Sequence of chain 1.H:
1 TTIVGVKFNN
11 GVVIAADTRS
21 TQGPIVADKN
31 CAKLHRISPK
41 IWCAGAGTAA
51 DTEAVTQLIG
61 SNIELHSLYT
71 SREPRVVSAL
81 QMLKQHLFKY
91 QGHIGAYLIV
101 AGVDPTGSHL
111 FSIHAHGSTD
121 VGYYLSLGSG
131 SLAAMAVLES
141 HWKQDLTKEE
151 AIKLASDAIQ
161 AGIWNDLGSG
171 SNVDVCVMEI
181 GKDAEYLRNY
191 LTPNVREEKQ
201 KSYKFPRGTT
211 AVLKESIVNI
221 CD

Binding-site contacts:
Ligand atom C43 contacts residue THR1 of chain 1.N at 2.7 Å.
Ligand atom C43 contacts residue GLY47 of chain 1.N at 3.2 Å.
Ligand atom C31 contacts residue GLY47 of chain 1.N at 3.4 Å.
Ligand atom C58 contacts residue SER168 of chain 1.N at 3.2 Å.
Ligand atom O21 contacts residue THR21 of chain 1.N at 3.6 Å.
Ligand atom C18 contacts residue SER48 of chain 1.N at 3.8 Å.
Ligand atom C45 contacts residue ARG45 of chain 1.N at 3.5 Å.
Ligand atom O40 contacts residue THR21 of chain 1.N at 3.3 Å (h-bond).
Ligand atom C23 contacts residue THR21 of chain 1.N at 3.4 Å.
Ligand atom N41 contacts residue THR1 of chain 1.N at 3.6 Å.
Ligand atom C38 contacts residue GLY47 of chain 1.N at 3.6 Å.
Ligand atom C38 contacts residue SER48 of chain 1.N at 3.8 Å.
Ligand atom O21 contacts residue THR22 of chain 1.N at 3.6 Å.
Ligand atom C26 contacts residue HIS114 of chain 1.H at 3.6 Å.
Ligand atom C44 contacts residue THR1 of chain 1.N at 3.6 Å.
Ligand atom C47 contacts residue THR1 of chain 1.N at 1.4 Å.
Ligand atom C24 contacts residue THR20 of chain 1.N at 3.7 Å.
Ligand atom C28 contacts residue THR21 of chain 1.N at 3.8 Å.
Ligand atom C42 contacts residue THR1 of chain 1.N at 2.3 Å.
Ligand atom O29 contacts residue ALA49 of chain 1.N at 3.2 Å (h-bond).
Ligand atom C27 contacts residue ALA27 of chain 1.N at 3.7 Å (hydrophobic).
Ligand atom N41 contacts residue GLY47 of chain 1.N at 2.8 Å (h-bond).
Ligand atom N30 contacts residue THR21 of chain 1.N at 3.1 Å (h-bond).
Ligand atom O9 contacts residue THR22 of chain 1.N at 3.8 Å.
Ligand atom C51 contacts residue THR1 of chain 1.N at 1.5 Å.
Ligand atom O48 contacts residue GLY47 of chain 1.N at 2.9 Å (h-bond).
Ligand atom C58 contacts residue THR1 of chain 1.N at 2.5 Å.
Ligand atom C59 contacts residue THR1 of chain 1.N at 2.5 Å.
Ligand atom C42 contacts residue GLY47 of chain 1.N at 3.7 Å.
Ligand atom C39 contacts residue GLY47 of chain 1.N at 3.5 Å.
Ligand atom N4 contacts residue THR22 of chain 1.N at 3.7 Å.
Ligand atom C46 contacts residue THR20 of chain 1.N at 3.5 Å.
Ligand atom C26 contacts residue SER118 of chain 1.H at 3.3 Å.
Ligand atom C27 contacts residue THR22 of chain 1.N at 3.0 Å.
Ligand atom O48 contacts residue THR1 of chain 1.N at 2.3 Å (h-bond).
Ligand atom C13 contacts residue HIS116 of chain 1.H at 3.6 Å.
Ligand atom O60 contacts residue THR1 of chain 1.N at 3.0 Å (h-bond).
Ligand atom O48 contacts residue SER46 of chain 1.N at 3.5 Å.
Ligand atom C59 contacts residue SER129 of chain 1.N at 3.7 Å.
Ligand atom O40 contacts residue THR20 of chain 1.N at 3.5 Å.

The small molecule below binds the protein below.
Small molecule (SMILES): CC(C)C[C@H](NC(=O)[C@H](CCc1ccccc1)NC(=O)CN1CCOCC1)C(=O)N[C@@H](Cc1ccccc1)C(=O)N[C@@H](CC(C)C)[C@@H](O)[C@H](C)CO

Sequence of chain 1.N:
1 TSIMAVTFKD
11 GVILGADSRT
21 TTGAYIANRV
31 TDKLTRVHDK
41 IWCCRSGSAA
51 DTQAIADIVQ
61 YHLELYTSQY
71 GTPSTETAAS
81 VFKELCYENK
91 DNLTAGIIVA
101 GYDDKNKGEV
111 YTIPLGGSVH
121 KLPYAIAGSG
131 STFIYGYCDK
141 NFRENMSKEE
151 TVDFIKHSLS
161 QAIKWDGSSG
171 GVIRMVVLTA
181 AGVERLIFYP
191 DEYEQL